A small-molecule ligand and the protein it binds are described below.
Small molecule (SMILES): Cc1cn([C@H]2C[C@H](O)[C@@H](CO[P](=O)(O)O[P](=O)(O)O[C@H]3O[C@H](CO)[C@@H](O)[C@H](O)[C@H]3O)O2)c(=O)[nH]c1=O

Binding-site contacts:
Ligand atom O2 contacts residue LYS206 of chain 1.B at 2.7 Å (salt-bridge).
Ligand atom O1P contacts residue LYS206 of chain 1.B at 3.4 Å.
Ligand atom OPP contacts residue ASN196 of chain 1.B at 3.5 Å (h-bond).
Ligand atom O21 contacts residue TYR224 of chain 1.B at 2.9 Å (h-bond).
Ligand atom O3' contacts residue HIS300 of chain 1.B at 2.8 Å (h-bond).
Ligand atom O3 contacts residue SER84 of chain 1.B at 2.9 Å (h-bond).
Ligand atom O2P contacts residue ARG297 of chain 1.B at 3.0 Å (salt-bridge).
Ligand atom C5 contacts residue GLU135 of chain 1.B at 2.9 Å.
Ligand atom O2P contacts residue HIS85 of chain 1.B at 3.4 Å.
Ligand atom C1' contacts residue ASN266 of chain 1.B at 3.5 Å.
Ligand atom O41 contacts residue TYR357 of chain 1.B at 2.6 Å (h-bond).
Ligand atom C1 contacts residue ASN196 of chain 1.B at 3.5 Å.
Ligand atom O4 contacts residue THR133 of chain 1.B at 2.5 Å (h-bond).
Ligand atom O1P contacts residue LEU207 of chain 1.B at 3.0 Å (h-bond).
Ligand atom O3P contacts residue ARG297 of chain 1.B at 3.1 Å (salt-bridge).
Ligand atom C4 contacts residue NAD1 of chain 1.F at 3.4 Å.
Ligand atom O4 contacts residue TYR167 of chain 1.B at 2.6 Å (h-bond).
Ligand atom N31 contacts residue PRO222 of chain 1.B at 2.9 Å (h-bond).
Ligand atom O3' contacts residue ASN266 of chain 1.B at 2.9 Å (h-bond).
Ligand atom C2' contacts residue HIS300 of chain 1.B at 3.5 Å.
Ligand atom O3 contacts residue TYR167 of chain 1.B at 2.7 Å (h-bond).
Ligand atom C21 contacts residue TYR224 of chain 1.B at 3.4 Å (hydrophobic).
Ligand atom O6 contacts residue ASP134 of chain 1.B at 2.7 Å (salt-bridge).
Ligand atom C41 contacts residue TYR224 of chain 1.B at 3.5 Å (hydrophobic).
Ligand atom O4P contacts residue ARG231 of chain 1.B at 2.9 Å (salt-bridge).
Ligand atom O4P contacts residue ASN196 of chain 1.B at 2.8 Å (h-bond).
Ligand atom P2 contacts residue ASN196 of chain 1.B at 3.5 Å.
Ligand atom O6 contacts residue ASN196 of chain 1.B at 2.6 Å (h-bond).
Ligand atom C6 contacts residue ASP134 of chain 1.B at 3.1 Å.
Ligand atom C4' contacts residue ASN266 of chain 1.B at 3.5 Å.
Ligand atom C5A contacts residue GLU205 of chain 1.B at 3.4 Å.
Ligand atom O1 contacts residue GLU135 of chain 1.B at 2.8 Å (salt-bridge).
Ligand atom O4' contacts residue ASN266 of chain 1.B at 3.4 Å (h-bond).
Ligand atom O5 contacts residue ASN196 of chain 1.B at 3.1 Å (h-bond).
Ligand atom C6 contacts residue THR133 of chain 1.B at 3.1 Å.
Ligand atom O2 contacts residue SER84 of chain 1.B at 3.0 Å (h-bond).
Ligand atom C3 contacts residue TYR167 of chain 1.B at 3.5 Å (hydrophobic).
Ligand atom O41 contacts residue LEU210 of chain 1.B at 3.5 Å.
Ligand atom C3' contacts residue HIS300 of chain 1.B at 3.5 Å.
Ligand atom O3' contacts residue ARG231 of chain 1.B at 3.1 Å (salt-bridge).

Sequence of chain 1.B:
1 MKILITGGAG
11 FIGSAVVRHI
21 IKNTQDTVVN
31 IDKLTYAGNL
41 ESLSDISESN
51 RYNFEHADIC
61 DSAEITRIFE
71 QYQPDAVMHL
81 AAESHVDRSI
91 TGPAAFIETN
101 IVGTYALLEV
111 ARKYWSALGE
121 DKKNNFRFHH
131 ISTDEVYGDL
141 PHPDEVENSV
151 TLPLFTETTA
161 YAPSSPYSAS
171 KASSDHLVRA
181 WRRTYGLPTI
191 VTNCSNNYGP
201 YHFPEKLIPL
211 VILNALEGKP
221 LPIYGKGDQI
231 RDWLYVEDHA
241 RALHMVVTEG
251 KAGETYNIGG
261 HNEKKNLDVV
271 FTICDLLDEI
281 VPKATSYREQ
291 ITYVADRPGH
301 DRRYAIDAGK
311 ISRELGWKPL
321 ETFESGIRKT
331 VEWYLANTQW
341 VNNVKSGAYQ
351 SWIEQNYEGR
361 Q